Sequence of chain 1.B:
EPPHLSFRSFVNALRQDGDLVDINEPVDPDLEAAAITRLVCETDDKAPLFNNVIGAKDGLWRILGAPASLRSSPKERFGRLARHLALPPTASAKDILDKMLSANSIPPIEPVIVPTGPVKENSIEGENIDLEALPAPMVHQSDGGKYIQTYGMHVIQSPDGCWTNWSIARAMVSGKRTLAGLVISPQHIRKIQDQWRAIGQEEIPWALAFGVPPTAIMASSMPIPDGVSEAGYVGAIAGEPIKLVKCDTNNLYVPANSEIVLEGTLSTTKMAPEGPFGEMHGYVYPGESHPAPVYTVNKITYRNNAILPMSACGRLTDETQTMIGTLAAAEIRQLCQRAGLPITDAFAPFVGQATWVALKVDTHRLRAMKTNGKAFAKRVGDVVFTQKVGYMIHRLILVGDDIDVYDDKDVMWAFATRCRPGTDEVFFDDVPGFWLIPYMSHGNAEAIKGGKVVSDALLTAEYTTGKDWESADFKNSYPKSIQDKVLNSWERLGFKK

This small molecule binds to this protein.
Small molecule (SMILES): Cc1cc2c3c(c1C)C(C)(C)C[C@@H](O)N3c1c(nc(O)[nH]c1=O)N2C[C@H](O)[C@H](O)[C@H](O)COP(=O)(O)O

Binding-site contacts:
Ligand atom O8 contacts residue K1 of chain 1.K at 2.9 Å.
Ligand atom O6 contacts residue SER241 of chain 1.B at 3.5 Å (h-bond).
Ligand atom O2 contacts residue GLU299 of chain 1.B at 2.5 Å (salt-bridge).
Ligand atom C4 contacts residue ILE188 of chain 1.B at 3.3 Å (hydrophobic).
Ligand atom O8 contacts residue HIS208 of chain 1.B at 3.1 Å (h-bond).
Ligand atom O7 contacts residue SER240 of chain 1.B at 3.5 Å (h-bond).
Ligand atom O9 contacts residue HIS208 of chain 1.B at 3.5 Å (h-bond).
Ligand atom C2 contacts residue ALA189 of chain 1.B at 3.5 Å (hydrophobic).
Ligand atom O5 contacts residue GLN207 of chain 1.B at 3.0 Å (h-bond).
Ligand atom C2 contacts residue ARG190 of chain 1.B at 3.5 Å.
Ligand atom P1 contacts residue K1 of chain 1.K at 3.5 Å.
Ligand atom C21 contacts residue SER240 of chain 1.B at 3.5 Å.
Ligand atom O6 contacts residue PRO243 of chain 1.B at 3.2 Å (h-bond).
Ligand atom O7 contacts residue SER187 of chain 1.B at 3.2 Å.
Ligand atom P1 contacts residue HIS208 of chain 1.B at 3.5 Å.
Ligand atom N2 contacts residue ILE188 of chain 1.B at 3.4 Å (h-bond).
Ligand atom C19 contacts residue ILE188 of chain 1.B at 3.4 Å (hydrophobic).
Ligand atom O4 contacts residue SER240 of chain 1.B at 3.5 Å (h-bond).
Ligand atom C6 contacts residue ILE344 of chain 1.B at 3.4 Å (hydrophobic).
Ligand atom C17 contacts residue THR170 of chain 1.B at 3.5 Å.
Ligand atom O9 contacts residue MN1 of chain 1.L at 3.6 Å.
Ligand atom O4 contacts residue ILE188 of chain 1.B at 2.8 Å (h-bond).
Ligand atom C14 contacts residue SER241 of chain 1.B at 3.4 Å.
Ligand atom N2 contacts residue GLN207 of chain 1.B at 3.3 Å (h-bond).
Ligand atom O8 contacts residue GLU250 of chain 1.B at 3.1 Å (salt-bridge).
Ligand atom P1 contacts residue MN1 of chain 1.L at 3.4 Å.
Ligand atom O9 contacts residue LYS408 of chain 1.B at 2.7 Å (salt-bridge).
Ligand atom O3 contacts residue ARG190 of chain 1.B at 2.8 Å (salt-bridge).
Ligand atom O7 contacts residue K1 of chain 1.K at 3.0 Å.
Ligand atom C1 contacts residue GLN207 of chain 1.B at 3.6 Å.
Ligand atom O1 contacts residue GLN207 of chain 1.B at 3.0 Å (h-bond).
Ligand atom C15 contacts residue THR170 of chain 1.B at 3.4 Å.
Ligand atom N4 contacts residue ILE188 of chain 1.B at 3.5 Å (h-bond).
Ligand atom O6 contacts residue MET242 of chain 1.B at 3.2 Å.
Ligand atom O9 contacts residue PRO243 of chain 1.B at 3.6 Å.
Ligand atom O8 contacts residue ASN185 of chain 1.B at 2.9 Å (h-bond).
Ligand atom C10 contacts residue ILE344 of chain 1.B at 3.4 Å (hydrophobic).
Ligand atom O8 contacts residue MN1 of chain 1.L at 2.1 Å.
Ligand atom O10 contacts residue HIS208 of chain 1.B at 2.8 Å (h-bond).
Ligand atom C11 contacts residue GLU299 of chain 1.B at 3.4 Å.